Sequence of chain 2.A:
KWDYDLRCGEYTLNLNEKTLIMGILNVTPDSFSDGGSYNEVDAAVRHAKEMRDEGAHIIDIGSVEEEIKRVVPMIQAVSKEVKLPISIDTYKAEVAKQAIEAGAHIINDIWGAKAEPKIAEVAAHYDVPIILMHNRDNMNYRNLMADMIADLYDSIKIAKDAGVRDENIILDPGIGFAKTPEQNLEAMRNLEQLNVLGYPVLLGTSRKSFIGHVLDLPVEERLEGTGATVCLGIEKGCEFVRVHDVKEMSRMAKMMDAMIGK

A protein and the small-molecule ligand that binds it are described below.
Small molecule (SMILES): Nc1nc2[nH]nc(CC(=O)O)c(=O)c2c(=O)[nH]1

Binding-site contacts:
Ligand atom N2 contacts residue ILE142 of chain 2.A at 3.8 Å.
Ligand atom O1 contacts residue LYS240 of chain 2.A at 3.8 Å.
Ligand atom N5 contacts residue ILE163 of chain 2.A at 3.5 Å.
Ligand atom C4 contacts residue MET165 of chain 2.A at 3.8 Å (hydrophobic).
Ligand atom N5 contacts residue ASP204 of chain 2.A at 3.6 Å (salt-bridge).
Ligand atom N3 contacts residue ARG274 of chain 2.A at 3.4 Å (salt-bridge).
Ligand atom C2 contacts residue ILE142 of chain 2.A at 3.7 Å (hydrophobic).
Ligand atom O1 contacts residue GLY236 of chain 2.A at 3.2 Å (h-bond).
Ligand atom C6 contacts residue ARG274 of chain 2.A at 3.5 Å.
Ligand atom C3 contacts residue ARG274 of chain 2.A at 3.6 Å.
Ligand atom O4 contacts residue ARG274 of chain 2.A at 3.3 Å (salt-bridge).
Ligand atom C1 contacts residue ASN140 of chain 2.A at 3.6 Å.
Ligand atom N4 contacts residue ASP121 of chain 2.A at 3.2 Å (salt-bridge).
Ligand atom N3 contacts residue ASP121 of chain 2.A at 3.0 Å (salt-bridge).
Ligand atom O3 contacts residue LYS240 of chain 2.A at 3.6 Å.
Ligand atom N4 contacts residue ARG274 of chain 2.A at 3.2 Å (salt-bridge).
Ligand atom N4 contacts residue ILE142 of chain 2.A at 4.1 Å.
Ligand atom O2 contacts residue ARG274 of chain 2.A at 3.8 Å.
Ligand atom N3 contacts residue ASN140 of chain 2.A at 3.9 Å.
Ligand atom N5 contacts residue ASN140 of chain 2.A at 2.8 Å (h-bond).
Ligand atom C5 contacts residue ARG274 of chain 2.A at 3.6 Å.
Ligand atom N1 contacts residue ARG274 of chain 2.A at 4.1 Å.
Ligand atom C1 contacts residue ASP204 of chain 2.A at 3.9 Å.
Ligand atom C6 contacts residue LYS240 of chain 2.A at 3.9 Å.
Ligand atom N5 contacts residue LEU234 of chain 2.A at 3.4 Å.
Ligand atom O2 contacts residue LYS240 of chain 2.A at 2.7 Å (salt-bridge).
Ligand atom C8 contacts residue ARG274 of chain 2.A at 4.0 Å.
Ligand atom O1 contacts residue MET165 of chain 2.A at 4.1 Å.
Ligand atom C1 contacts residue MET165 of chain 2.A at 4.0 Å (hydrophobic).
Ligand atom N2 contacts residue ASN140 of chain 2.A at 2.9 Å (h-bond).
Ligand atom C6 contacts residue PHE209 of chain 2.A at 3.9 Å (hydrophobic).
Ligand atom C2 contacts residue ASN140 of chain 2.A at 3.8 Å.
Ligand atom N3 contacts residue ILE142 of chain 2.A at 3.4 Å.
Ligand atom C1 contacts residue ARG274 of chain 2.A at 4.0 Å.
Ligand atom N1 contacts residue MET165 of chain 2.A at 3.6 Å.
Ligand atom O2 contacts residue PHE209 of chain 2.A at 3.5 Å.
Ligand atom C2 contacts residue ARG274 of chain 2.A at 3.6 Å.
Ligand atom O1 contacts residue ASP204 of chain 2.A at 4.0 Å.
Ligand atom N2 contacts residue ARG274 of chain 2.A at 3.8 Å.
Ligand atom N1 contacts residue ASP204 of chain 2.A at 3.2 Å (salt-bridge).